Sequence of chain 1.A:
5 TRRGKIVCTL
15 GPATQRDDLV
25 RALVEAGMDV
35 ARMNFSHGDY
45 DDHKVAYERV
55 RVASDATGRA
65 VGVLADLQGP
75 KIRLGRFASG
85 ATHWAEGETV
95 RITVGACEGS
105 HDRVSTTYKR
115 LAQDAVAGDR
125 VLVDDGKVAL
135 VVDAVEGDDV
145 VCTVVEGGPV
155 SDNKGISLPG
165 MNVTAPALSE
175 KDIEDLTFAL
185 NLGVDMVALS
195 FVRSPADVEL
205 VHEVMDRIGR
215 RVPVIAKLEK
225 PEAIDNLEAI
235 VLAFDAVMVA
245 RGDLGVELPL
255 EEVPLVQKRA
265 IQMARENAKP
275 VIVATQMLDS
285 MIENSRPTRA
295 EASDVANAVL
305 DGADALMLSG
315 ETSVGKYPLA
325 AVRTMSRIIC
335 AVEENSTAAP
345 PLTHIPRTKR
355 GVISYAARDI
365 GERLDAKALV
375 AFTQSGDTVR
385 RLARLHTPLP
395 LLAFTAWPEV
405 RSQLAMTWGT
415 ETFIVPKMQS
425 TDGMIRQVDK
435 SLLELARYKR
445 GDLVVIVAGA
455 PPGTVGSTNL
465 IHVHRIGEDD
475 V

Binding-site contacts:
Ligand atom C1 contacts residue THR279 of chain 1.A at 3.5 Å.
Ligand atom O2 contacts residue ALA244 of chain 1.A at 3.5 Å.
Ligand atom O2 contacts residue MET242 of chain 1.A at 4.0 Å.
Ligand atom O4 contacts residue LYS221 of chain 1.A at 3.0 Å (salt-bridge).
Ligand atom C2 contacts residue MG1 of chain 1.F at 2.8 Å.
Ligand atom O2 contacts residue LYS221 of chain 1.A at 3.6 Å.
Ligand atom O1 contacts residue ASP247 of chain 1.A at 2.6 Å (salt-bridge).
Ligand atom C1 contacts residue GLU223 of chain 1.A at 3.6 Å.
Ligand atom O3 contacts residue THR279 of chain 1.A at 2.6 Å (h-bond).
Ligand atom O3 contacts residue ASP247 of chain 1.A at 3.8 Å.
Ligand atom O1 contacts residue GLY246 of chain 1.A at 3.5 Å.
Ligand atom O3 contacts residue MG1 of chain 1.F at 4.1 Å.
Ligand atom O3 contacts residue ARG245 of chain 1.A at 3.3 Å (salt-bridge).
Ligand atom O2 contacts residue GLU223 of chain 1.A at 4.4 Å.
Ligand atom C2 contacts residue GLU223 of chain 1.A at 3.8 Å.
Ligand atom C1 contacts residue ALA244 of chain 1.A at 3.8 Å (hydrophobic).
Ligand atom C2 contacts residue ALA244 of chain 1.A at 3.8 Å (hydrophobic).
Ligand atom O4 contacts residue ASP247 of chain 1.A at 3.9 Å.
Ligand atom O2 contacts residue MG1 of chain 1.F at 3.9 Å.
Ligand atom O4 contacts residue MG1 of chain 1.F at 2.2 Å.
Ligand atom C2 contacts residue LYS221 of chain 1.A at 3.5 Å.
Ligand atom C1 contacts residue ASP247 of chain 1.A at 3.7 Å.
Ligand atom O3 contacts residue GLY246 of chain 1.A at 2.7 Å (h-bond).
Ligand atom O1 contacts residue MG1 of chain 1.F at 2.3 Å.
Ligand atom C2 contacts residue THR279 of chain 1.A at 3.8 Å.
Ligand atom C2 contacts residue ASP247 of chain 1.A at 4.2 Å.
Ligand atom O1 contacts residue GLU223 of chain 1.A at 3.0 Å (salt-bridge).
Ligand atom O2 contacts residue THR279 of chain 1.A at 3.5 Å (h-bond).
Ligand atom C1 contacts residue GLY246 of chain 1.A at 3.6 Å.
Ligand atom O4 contacts residue GLU223 of chain 1.A at 3.8 Å.
Ligand atom C1 contacts residue ARG245 of chain 1.A at 4.2 Å.
Ligand atom O1 contacts residue ALA244 of chain 1.A at 3.8 Å.
Ligand atom O3 contacts residue ALA244 of chain 1.A at 3.2 Å.
Ligand atom C1 contacts residue MG1 of chain 1.F at 2.9 Å.

This small molecule binds to this protein.
Small molecule (SMILES): O=C([O-])C(=O)[O-]